A small-molecule ligand and the protein it binds are described below.
Small molecule (SMILES): CC(C)(C)OC(=O)N[C@H](CSC[C@H](Nc1ccccc1)C(=O)NCc1cccnc1)Cc1cccc2ccccc12

Binding-site contacts:
Ligand atom C16 contacts residue PHE221 of chain 2.A at 3.9 Å (hydrophobic).
Ligand atom C39 contacts residue ARG85 of chain 2.A at 3.7 Å.
Ligand atom C01 contacts residue LEU462 of chain 2.A at 3.5 Å (hydrophobic).
Ligand atom C24 contacts residue ALA285 of chain 2.A at 3.5 Å (hydrophobic).
Ligand atom N23 contacts residue PHE284 of chain 2.A at 3.5 Å.
Ligand atom O22 contacts residue SER99 of chain 2.A at 2.9 Å (h-bond).
Ligand atom C03 contacts residue PHE284 of chain 2.A at 3.7 Å (hydrophobic).
Ligand atom C16 contacts residue PHE284 of chain 2.A at 3.9 Å (hydrophobic).
Ligand atom C03 contacts residue GLU288 of chain 2.A at 3.5 Å.
Ligand atom C37 contacts residue ARG85 of chain 2.A at 3.8 Å.
Ligand atom N08 contacts residue PHE193 of chain 2.A at 3.7 Å.
Ligand atom O07 contacts residue PHE284 of chain 2.A at 3.0 Å.
Ligand atom C19 contacts residue ILE280 of chain 2.A at 3.9 Å (hydrophobic).
Ligand atom C19 contacts residue PHE221 of chain 2.A at 3.8 Å (hydrophobic).
Ligand atom S11 contacts residue PHE88 of chain 2.A at 3.9 Å.
Ligand atom C21 contacts residue ILE281 of chain 2.A at 3.9 Å (hydrophobic).
Ligand atom C21 contacts residue SER99 of chain 2.A at 3.8 Å.
Ligand atom C20 contacts residue PHE284 of chain 2.A at 3.9 Å (hydrophobic).
Ligand atom C15 contacts residue PHE221 of chain 2.A at 3.6 Å (hydrophobic).
Ligand atom C35 contacts residue HEM1 of chain 2.B at 3.9 Å.
Ligand atom N14 contacts residue ILE281 of chain 2.A at 3.3 Å.
Ligand atom C25 contacts residue ALA285 of chain 2.A at 3.5 Å (hydrophobic).
Ligand atom C28 contacts residue THR289 of chain 2.A at 3.9 Å.
Ligand atom C10 contacts residue PHE193 of chain 2.A at 3.4 Å (hydrophobic).
Ligand atom C29 contacts residue THR289 of chain 2.A at 3.5 Å.
Ligand atom C18 contacts residue PHE284 of chain 2.A at 3.4 Å (hydrophobic).
Ligand atom C28 contacts residue HEM1 of chain 2.B at 3.0 Å.
Ligand atom C19 contacts residue PHE284 of chain 2.A at 3.5 Å (hydrophobic).
Ligand atom C06 contacts residue PHE284 of chain 2.A at 3.7 Å (hydrophobic).
Ligand atom C15 contacts residue ILE281 of chain 2.A at 4.0 Å (hydrophobic).
Ligand atom C17 contacts residue PHE284 of chain 2.A at 3.4 Å (hydrophobic).
Ligand atom O22 contacts residue ILE281 of chain 2.A at 3.9 Å.
Ligand atom N27 contacts residue HEM1 of chain 2.B at 2.2 Å.
Ligand atom C26 contacts residue HEM1 of chain 2.B at 2.9 Å.
Ligand atom C20 contacts residue PHE221 of chain 2.A at 3.5 Å (hydrophobic).
Ligand atom C30 contacts residue THR289 of chain 2.A at 3.8 Å.
Ligand atom C20 contacts residue ILE281 of chain 2.A at 3.7 Å (hydrophobic).
Ligand atom C36 contacts residue HEM1 of chain 2.B at 3.2 Å.
Ligand atom S11 contacts residue PHE193 of chain 2.A at 3.6 Å.
Ligand atom C26 contacts residue ALA285 of chain 2.A at 3.5 Å (hydrophobic).

Sequence of chain 2.A:
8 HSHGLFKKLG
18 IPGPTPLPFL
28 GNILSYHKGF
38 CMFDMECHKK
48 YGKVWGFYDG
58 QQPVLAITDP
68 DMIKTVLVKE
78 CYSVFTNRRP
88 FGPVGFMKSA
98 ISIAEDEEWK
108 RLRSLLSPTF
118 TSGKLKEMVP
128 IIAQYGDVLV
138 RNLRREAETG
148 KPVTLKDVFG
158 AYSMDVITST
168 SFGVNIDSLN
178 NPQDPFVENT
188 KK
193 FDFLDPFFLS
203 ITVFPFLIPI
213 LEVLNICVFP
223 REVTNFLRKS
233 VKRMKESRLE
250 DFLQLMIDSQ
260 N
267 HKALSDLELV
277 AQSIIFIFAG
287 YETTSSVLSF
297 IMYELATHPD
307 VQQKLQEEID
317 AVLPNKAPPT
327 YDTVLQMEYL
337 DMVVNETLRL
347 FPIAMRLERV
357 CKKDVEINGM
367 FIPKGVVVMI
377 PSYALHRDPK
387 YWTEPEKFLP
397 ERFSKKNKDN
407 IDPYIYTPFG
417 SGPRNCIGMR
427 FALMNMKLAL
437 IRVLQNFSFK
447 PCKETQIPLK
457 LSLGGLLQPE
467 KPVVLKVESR